Binding-site contacts:
Ligand atom C7 contacts residue GLU154 of chain 1.B at 3.3 Å.
Ligand atom C2 contacts residue ASN122 of chain 1.B at 2.5 Å.
Ligand atom O7 contacts residue VAL171 of chain 1.B at 3.4 Å.
Ligand atom O7 contacts residue ASN125 of chain 1.B at 4.1 Å.
Ligand atom C8 contacts residue VAL171 of chain 1.B at 3.8 Å (hydrophobic).
Ligand atom C7 contacts residue THR124 of chain 1.B at 3.4 Å.
Ligand atom O7 contacts residue GLU154 of chain 1.B at 2.9 Å (salt-bridge).
Ligand atom C5 contacts residue ASN122 of chain 1.B at 3.6 Å.
Ligand atom C3 contacts residue ASN125 of chain 1.B at 3.9 Å.
Ligand atom O7 contacts residue ASN122 of chain 1.B at 3.6 Å.
Ligand atom C8 contacts residue THR124 of chain 1.B at 2.9 Å.
Ligand atom C1 contacts residue ASN125 of chain 1.B at 3.5 Å.
Ligand atom C3 contacts residue THR124 of chain 1.B at 4.0 Å.
Ligand atom C8 contacts residue GLU169 of chain 1.B at 3.9 Å.
Ligand atom C4 contacts residue ASN125 of chain 1.B at 3.8 Å.
Ligand atom O5 contacts residue ASN122 of chain 1.B at 2.4 Å (h-bond).
Ligand atom C6 contacts residue ASN125 of chain 1.B at 3.8 Å.
Ligand atom N2 contacts residue ASN122 of chain 1.B at 2.9 Å (h-bond).
Ligand atom O3 contacts residue THR124 of chain 1.B at 4.3 Å.
Ligand atom O5 contacts residue ASN125 of chain 1.B at 3.5 Å (h-bond).
Ligand atom C1 contacts residue THR124 of chain 1.B at 4.4 Å.
Ligand atom C1 contacts residue ASN122 of chain 1.B at 1.4 Å.
Ligand atom C7 contacts residue VAL171 of chain 1.B at 4.0 Å (hydrophobic).
Ligand atom C8 contacts residue GLU154 of chain 1.B at 3.6 Å.
Ligand atom C5 contacts residue ASN125 of chain 1.B at 3.1 Å.
Ligand atom N2 contacts residue GLU154 of chain 1.B at 4.2 Å.
Ligand atom C2 contacts residue THR124 of chain 1.B at 4.0 Å.
Ligand atom C3 contacts residue ASN122 of chain 1.B at 3.8 Å.
Ligand atom C7 contacts residue ASN122 of chain 1.B at 3.5 Å.
Ligand atom O4 contacts residue ASN125 of chain 1.B at 3.4 Å (h-bond).
Ligand atom C4 contacts residue ASN122 of chain 1.B at 4.3 Å.
Ligand atom C8 contacts residue ALA123 of chain 1.B at 3.5 Å (hydrophobic).
Ligand atom C6 contacts residue VAL127 of chain 1.B at 4.2 Å (hydrophobic).
Ligand atom N2 contacts residue THR124 of chain 1.B at 3.0 Å (h-bond).

The small molecule below binds the protein below.
Small molecule (SMILES): CC(=O)N[C@H]1[C@H](O[C@H]2[C@H](O)[C@@H](NC(C)=O)CO[C@@H]2CO)O[C@H](CO)[C@@H](O)[C@@H]1O

Sequence of chain 1.B:
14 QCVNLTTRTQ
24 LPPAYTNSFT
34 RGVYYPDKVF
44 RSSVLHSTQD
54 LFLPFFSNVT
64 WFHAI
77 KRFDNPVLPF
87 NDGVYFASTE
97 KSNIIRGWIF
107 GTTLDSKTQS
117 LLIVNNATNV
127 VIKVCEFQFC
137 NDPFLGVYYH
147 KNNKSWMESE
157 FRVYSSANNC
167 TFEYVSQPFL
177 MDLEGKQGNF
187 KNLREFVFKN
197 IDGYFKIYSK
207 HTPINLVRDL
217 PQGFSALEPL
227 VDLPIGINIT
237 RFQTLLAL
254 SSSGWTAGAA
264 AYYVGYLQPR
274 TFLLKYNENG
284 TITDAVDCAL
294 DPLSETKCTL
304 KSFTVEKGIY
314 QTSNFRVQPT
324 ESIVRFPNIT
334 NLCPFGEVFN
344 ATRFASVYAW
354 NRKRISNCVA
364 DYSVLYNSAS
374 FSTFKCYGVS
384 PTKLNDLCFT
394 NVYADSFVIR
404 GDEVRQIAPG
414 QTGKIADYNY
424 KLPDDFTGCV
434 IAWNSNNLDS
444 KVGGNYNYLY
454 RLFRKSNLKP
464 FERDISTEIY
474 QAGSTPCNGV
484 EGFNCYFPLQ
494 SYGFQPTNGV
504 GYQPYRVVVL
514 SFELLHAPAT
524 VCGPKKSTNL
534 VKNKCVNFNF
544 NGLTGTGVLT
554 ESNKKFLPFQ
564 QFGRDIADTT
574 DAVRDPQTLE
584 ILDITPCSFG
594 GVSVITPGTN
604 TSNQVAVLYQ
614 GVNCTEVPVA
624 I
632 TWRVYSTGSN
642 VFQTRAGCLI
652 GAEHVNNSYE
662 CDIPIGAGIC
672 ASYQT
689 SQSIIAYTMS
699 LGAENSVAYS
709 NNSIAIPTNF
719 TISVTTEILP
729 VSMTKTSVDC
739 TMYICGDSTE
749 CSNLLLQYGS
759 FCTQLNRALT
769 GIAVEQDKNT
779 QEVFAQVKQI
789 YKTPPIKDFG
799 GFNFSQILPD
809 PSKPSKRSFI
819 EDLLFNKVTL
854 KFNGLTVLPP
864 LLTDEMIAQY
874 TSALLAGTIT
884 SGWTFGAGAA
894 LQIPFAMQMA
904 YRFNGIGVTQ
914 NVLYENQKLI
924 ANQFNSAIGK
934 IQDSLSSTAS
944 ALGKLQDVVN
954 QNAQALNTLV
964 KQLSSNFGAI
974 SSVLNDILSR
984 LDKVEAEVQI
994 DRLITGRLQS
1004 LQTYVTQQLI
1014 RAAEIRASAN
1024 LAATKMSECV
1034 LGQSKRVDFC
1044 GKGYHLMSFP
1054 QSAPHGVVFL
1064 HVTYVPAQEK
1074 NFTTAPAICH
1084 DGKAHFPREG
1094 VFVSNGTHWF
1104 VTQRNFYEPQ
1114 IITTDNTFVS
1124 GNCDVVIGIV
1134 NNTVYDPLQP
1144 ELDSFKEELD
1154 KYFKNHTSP